A protein and the small-molecule ligand that binds it are described below.
Small molecule (SMILES): OC[C@H]1O[C@H](O)[C@H](O)[C@@H](O)[C@H]1O

Sequence of chain 1.A:
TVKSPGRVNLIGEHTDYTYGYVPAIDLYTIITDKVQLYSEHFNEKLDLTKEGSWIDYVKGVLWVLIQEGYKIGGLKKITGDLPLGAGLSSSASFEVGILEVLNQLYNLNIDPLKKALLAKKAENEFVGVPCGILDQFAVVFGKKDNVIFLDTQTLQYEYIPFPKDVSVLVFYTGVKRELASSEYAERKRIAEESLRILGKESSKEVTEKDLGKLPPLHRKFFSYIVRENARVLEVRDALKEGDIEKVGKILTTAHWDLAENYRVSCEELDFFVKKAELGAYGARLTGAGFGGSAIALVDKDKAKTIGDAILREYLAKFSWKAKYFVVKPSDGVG

Binding-site contacts:
Ligand atom O4 contacts residue TYR21 of chain 1.A at 3.9 Å.
Ligand atom O5 contacts residue GLY304 of chain 1.A at 4.0 Å.
Ligand atom O3 contacts residue LEU150 of chain 1.A at 3.9 Å.
Ligand atom C5 contacts residue GLU17 of chain 1.A at 3.8 Å.
Ligand atom O1 contacts residue GLY304 of chain 1.A at 4.1 Å.
Ligand atom C5 contacts residue GLY304 of chain 1.A at 4.1 Å.
Ligand atom O3 contacts residue GLY148 of chain 1.A at 3.2 Å (h-bond).
Ligand atom O5 contacts residue ALA305 of chain 1.A at 3.6 Å (h-bond).
Ligand atom O4 contacts residue TYR200 of chain 1.A at 2.5 Å (h-bond).
Ligand atom C6 contacts residue GLU17 of chain 1.A at 3.0 Å.
Ligand atom O1 contacts residue ARG11 of chain 1.A at 3.4 Å (salt-bridge).
Ligand atom C2 contacts residue CYS147 of chain 1.A at 4.0 Å (hydrophobic).
Ligand atom C2 contacts residue ASP151 of chain 1.A at 4.1 Å.
Ligand atom C6 contacts residue GLY304 of chain 1.A at 3.7 Å.
Ligand atom O4 contacts residue ASP20 of chain 1.A at 2.9 Å (salt-bridge).
Ligand atom C6 contacts residue ALA305 of chain 1.A at 4.0 Å (hydrophobic).
Ligand atom O6 contacts residue GLU17 of chain 1.A at 2.6 Å (salt-bridge).
Ligand atom C3 contacts residue TYR200 of chain 1.A at 3.7 Å (hydrophobic).
Ligand atom C1 contacts residue TYR200 of chain 1.A at 3.9 Å (hydrophobic).
Ligand atom C1 contacts residue ALA305 of chain 1.A at 4.1 Å (hydrophobic).
Ligand atom C4 contacts residue TYR200 of chain 1.A at 3.6 Å (hydrophobic).
Ligand atom C5 contacts residue ALA305 of chain 1.A at 4.2 Å (hydrophobic).
Ligand atom O5 contacts residue TYR200 of chain 1.A at 3.4 Å.
Ligand atom C6 contacts residue HIS18 of chain 1.A at 3.4 Å.
Ligand atom O3 contacts residue TYR200 of chain 1.A at 3.7 Å.
Ligand atom O3 contacts residue ASP20 of chain 1.A at 2.5 Å (salt-bridge).
Ligand atom O2 contacts residue ASP151 of chain 1.A at 2.9 Å (salt-bridge).
Ligand atom O3 contacts residue CYS147 of chain 1.A at 4.0 Å.
Ligand atom C4 contacts residue LEU150 of chain 1.A at 4.2 Å (hydrophobic).
Ligand atom C3 contacts residue ASP151 of chain 1.A at 4.0 Å.
Ligand atom O6 contacts residue GLY16 of chain 1.A at 4.2 Å.
Ligand atom O1 contacts residue ALA305 of chain 1.A at 4.0 Å.
Ligand atom C3 contacts residue LEU150 of chain 1.A at 4.1 Å (hydrophobic).
Ligand atom C4 contacts residue ASP20 of chain 1.A at 3.4 Å.
Ligand atom C5 contacts residue LEU150 of chain 1.A at 4.2 Å (hydrophobic).
Ligand atom C3 contacts residue ASP20 of chain 1.A at 3.5 Å.
Ligand atom O2 contacts residue CYS147 of chain 1.A at 3.4 Å.
Ligand atom C2 contacts residue TYR200 of chain 1.A at 3.4 Å (hydrophobic).
Ligand atom O1 contacts residue ASP151 of chain 1.A at 3.8 Å.
Ligand atom O6 contacts residue HIS18 of chain 1.A at 2.6 Å (h-bond).